Sequence of chain 1.A:
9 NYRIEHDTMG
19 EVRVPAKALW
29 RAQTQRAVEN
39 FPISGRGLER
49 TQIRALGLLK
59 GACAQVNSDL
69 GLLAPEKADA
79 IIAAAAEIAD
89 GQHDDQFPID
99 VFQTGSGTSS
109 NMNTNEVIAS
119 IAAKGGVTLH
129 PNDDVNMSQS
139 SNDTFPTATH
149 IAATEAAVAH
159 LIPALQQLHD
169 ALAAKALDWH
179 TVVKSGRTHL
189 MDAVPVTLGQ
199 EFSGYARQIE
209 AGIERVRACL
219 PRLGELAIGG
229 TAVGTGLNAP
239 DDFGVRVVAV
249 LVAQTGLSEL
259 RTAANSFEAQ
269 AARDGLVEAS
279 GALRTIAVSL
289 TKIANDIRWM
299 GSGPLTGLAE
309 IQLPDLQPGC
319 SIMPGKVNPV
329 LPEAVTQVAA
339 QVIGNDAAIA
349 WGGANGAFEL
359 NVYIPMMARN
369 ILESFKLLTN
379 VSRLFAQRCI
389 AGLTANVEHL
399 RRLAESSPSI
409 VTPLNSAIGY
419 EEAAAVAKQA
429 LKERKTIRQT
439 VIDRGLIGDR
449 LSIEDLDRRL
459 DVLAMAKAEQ

The small molecule below binds the protein below.
Small molecule (SMILES): O=C(O)/C=C/C(=O)O

Sequence of chain 1.C:
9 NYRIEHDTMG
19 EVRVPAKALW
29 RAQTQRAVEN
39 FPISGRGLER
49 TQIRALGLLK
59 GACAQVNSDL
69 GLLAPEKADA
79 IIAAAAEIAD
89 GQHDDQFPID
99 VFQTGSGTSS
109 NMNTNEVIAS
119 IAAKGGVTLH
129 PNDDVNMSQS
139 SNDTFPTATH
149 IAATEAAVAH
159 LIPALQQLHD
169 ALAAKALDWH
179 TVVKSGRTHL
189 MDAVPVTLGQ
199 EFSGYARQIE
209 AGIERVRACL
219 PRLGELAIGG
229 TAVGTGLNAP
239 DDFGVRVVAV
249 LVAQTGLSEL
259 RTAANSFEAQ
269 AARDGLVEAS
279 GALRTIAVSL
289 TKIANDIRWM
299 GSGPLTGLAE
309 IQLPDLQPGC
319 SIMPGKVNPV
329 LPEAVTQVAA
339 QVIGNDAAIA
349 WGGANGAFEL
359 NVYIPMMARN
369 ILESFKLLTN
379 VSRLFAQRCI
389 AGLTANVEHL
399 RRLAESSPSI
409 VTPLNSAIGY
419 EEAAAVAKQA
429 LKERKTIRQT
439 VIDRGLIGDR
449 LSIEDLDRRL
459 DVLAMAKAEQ

Binding-site contacts:
Ligand atom OXT contacts residue CYS318 of chain 1.C at 3.7 Å.
Ligand atom C contacts residue LYS324 of chain 1.C at 3.5 Å.
Ligand atom C4 contacts residue CYS318 of chain 1.C at 2.7 Å (hydrophobic).
Ligand atom O8 contacts residue SER139 of chain 1.A at 2.7 Å (h-bond).
Ligand atom C6 contacts residue SER139 of chain 1.A at 3.2 Å.
Ligand atom OXT contacts residue HIS187 of chain 1.B at 2.9 Å.
Ligand atom O contacts residue THR186 of chain 1.B at 2.6 Å (h-bond).
Ligand atom C5 contacts residue ASN140 of chain 1.A at 3.2 Å.
Ligand atom OXT contacts residue THR186 of chain 1.B at 3.4 Å (h-bond).
Ligand atom OXT contacts residue LYS324 of chain 1.C at 2.6 Å (salt-bridge).
Ligand atom C contacts residue ASN140 of chain 1.A at 3.7 Å.
Ligand atom O8 contacts residue CYS318 of chain 1.C at 3.3 Å.
Ligand atom C contacts residue MET321 of chain 1.C at 3.7 Å (hydrophobic).
Ligand atom C6 contacts residue CYS318 of chain 1.C at 3.0 Å (hydrophobic).
Ligand atom O8 contacts residue SER319 of chain 1.C at 2.9 Å (h-bond).
Ligand atom C contacts residue CYS318 of chain 1.C at 3.3 Å (hydrophobic).
Ligand atom C4 contacts residue ASN140 of chain 1.A at 3.7 Å.
Ligand atom C5 contacts residue SER138 of chain 1.A at 3.7 Å.
Ligand atom C4 contacts residue HIS187 of chain 1.B at 3.8 Å.
Ligand atom O contacts residue MET321 of chain 1.C at 3.2 Å.
Ligand atom C6 contacts residue SER319 of chain 1.C at 3.3 Å.
Ligand atom O7 contacts residue SER138 of chain 1.A at 2.7 Å (h-bond).
Ligand atom C contacts residue ASN326 of chain 1.C at 3.8 Å.
Ligand atom O7 contacts residue ILE320 of chain 1.C at 3.7 Å.
Ligand atom OXT contacts residue GLY317 of chain 1.C at 3.9 Å.
Ligand atom C6 contacts residue SER138 of chain 1.A at 3.6 Å.
Ligand atom O7 contacts residue CYS318 of chain 1.C at 3.5 Å (h-bond).
Ligand atom O8 contacts residue THR106 of chain 1.A at 2.8 Å (h-bond).
Ligand atom C contacts residue HIS187 of chain 1.B at 3.3 Å.
Ligand atom O contacts residue HIS187 of chain 1.B at 3.5 Å.
Ligand atom C contacts residue THR186 of chain 1.B at 3.4 Å.
Ligand atom C4 contacts residue THR106 of chain 1.A at 3.8 Å.
Ligand atom OXT contacts residue ASN326 of chain 1.C at 2.7 Å (h-bond).
Ligand atom C6 contacts residue THR106 of chain 1.A at 3.7 Å.
Ligand atom O contacts residue ASN140 of chain 1.A at 2.7 Å (h-bond).
Ligand atom C5 contacts residue CYS318 of chain 1.C at 2.5 Å (hydrophobic).
Ligand atom O7 contacts residue SER319 of chain 1.C at 2.7 Å (h-bond).
Ligand atom O7 contacts residue SER139 of chain 1.A at 2.7 Å (h-bond).
Ligand atom O contacts residue LYS324 of chain 1.C at 3.8 Å.
Ligand atom C4 contacts residue GLY317 of chain 1.C at 3.7 Å.

Sequence of chain 1.B:
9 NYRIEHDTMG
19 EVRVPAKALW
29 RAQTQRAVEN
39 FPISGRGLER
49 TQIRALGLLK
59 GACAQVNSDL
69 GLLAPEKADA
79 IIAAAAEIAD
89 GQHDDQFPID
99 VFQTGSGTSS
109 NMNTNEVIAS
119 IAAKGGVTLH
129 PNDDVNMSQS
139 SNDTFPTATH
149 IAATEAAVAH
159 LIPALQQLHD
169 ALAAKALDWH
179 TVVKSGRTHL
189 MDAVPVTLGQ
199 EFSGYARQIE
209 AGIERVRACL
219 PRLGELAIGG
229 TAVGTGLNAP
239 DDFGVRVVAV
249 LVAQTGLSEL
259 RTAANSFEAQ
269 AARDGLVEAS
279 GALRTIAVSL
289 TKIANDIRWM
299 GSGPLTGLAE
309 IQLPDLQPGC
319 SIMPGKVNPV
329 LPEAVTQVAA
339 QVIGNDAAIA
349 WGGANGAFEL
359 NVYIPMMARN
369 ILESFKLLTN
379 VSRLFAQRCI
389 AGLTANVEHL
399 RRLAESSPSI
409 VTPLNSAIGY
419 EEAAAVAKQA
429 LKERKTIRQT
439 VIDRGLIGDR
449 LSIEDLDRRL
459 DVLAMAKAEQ